Sequence of chain 1.C:
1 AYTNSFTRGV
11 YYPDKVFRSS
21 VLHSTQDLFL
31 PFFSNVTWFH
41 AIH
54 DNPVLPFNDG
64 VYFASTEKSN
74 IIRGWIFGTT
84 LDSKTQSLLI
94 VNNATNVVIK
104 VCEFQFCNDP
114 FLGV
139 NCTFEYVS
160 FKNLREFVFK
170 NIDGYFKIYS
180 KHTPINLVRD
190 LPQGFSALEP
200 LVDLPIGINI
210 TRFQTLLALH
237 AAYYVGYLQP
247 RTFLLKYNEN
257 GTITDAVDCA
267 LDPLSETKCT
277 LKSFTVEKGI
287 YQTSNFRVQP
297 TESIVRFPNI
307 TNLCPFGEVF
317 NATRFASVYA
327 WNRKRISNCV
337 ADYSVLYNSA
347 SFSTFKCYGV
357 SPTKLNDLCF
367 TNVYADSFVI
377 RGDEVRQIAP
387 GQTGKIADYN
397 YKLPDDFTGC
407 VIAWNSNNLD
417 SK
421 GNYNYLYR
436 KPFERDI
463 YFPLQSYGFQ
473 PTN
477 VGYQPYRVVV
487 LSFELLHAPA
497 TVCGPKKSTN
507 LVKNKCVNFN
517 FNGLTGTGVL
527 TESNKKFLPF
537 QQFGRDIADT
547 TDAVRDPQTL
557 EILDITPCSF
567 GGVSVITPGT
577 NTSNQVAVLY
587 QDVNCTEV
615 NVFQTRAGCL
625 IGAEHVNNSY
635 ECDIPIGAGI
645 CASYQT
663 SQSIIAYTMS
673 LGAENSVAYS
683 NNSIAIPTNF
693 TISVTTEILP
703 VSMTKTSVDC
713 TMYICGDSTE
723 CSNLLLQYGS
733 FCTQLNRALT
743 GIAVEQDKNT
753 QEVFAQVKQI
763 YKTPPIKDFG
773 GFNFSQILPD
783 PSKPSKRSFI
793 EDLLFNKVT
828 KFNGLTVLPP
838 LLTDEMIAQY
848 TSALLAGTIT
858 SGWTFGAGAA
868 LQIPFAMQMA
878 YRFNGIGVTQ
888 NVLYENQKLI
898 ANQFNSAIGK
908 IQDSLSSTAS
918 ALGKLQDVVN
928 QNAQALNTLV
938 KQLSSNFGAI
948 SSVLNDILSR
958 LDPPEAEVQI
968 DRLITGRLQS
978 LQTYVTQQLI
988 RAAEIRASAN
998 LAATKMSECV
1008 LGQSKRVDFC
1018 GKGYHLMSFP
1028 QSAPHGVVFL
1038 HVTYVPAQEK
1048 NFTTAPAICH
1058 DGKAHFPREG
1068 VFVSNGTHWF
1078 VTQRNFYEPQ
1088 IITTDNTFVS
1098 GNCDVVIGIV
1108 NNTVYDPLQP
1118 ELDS

Binding-site contacts:
Ligand atom O5 contacts residue ASN35 of chain 1.C at 2.7 Å (h-bond).
Ligand atom C1 contacts residue ASN35 of chain 1.C at 1.8 Å.
Ligand atom C8 contacts residue ASN35 of chain 1.C at 4.4 Å.
Ligand atom N2 contacts residue ASN35 of chain 1.C at 3.1 Å (h-bond).
Ligand atom O7 contacts residue ASN35 of chain 1.C at 3.0 Å (h-bond).
Ligand atom C5 contacts residue ASN35 of chain 1.C at 4.1 Å.
Ligand atom C7 contacts residue ASN35 of chain 1.C at 3.2 Å.
Ligand atom C2 contacts residue ASN35 of chain 1.C at 2.7 Å.
Ligand atom C3 contacts residue ASN35 of chain 1.C at 4.1 Å.

A small-molecule ligand and the protein it binds are described below.
Small molecule (SMILES): CC(=O)N[C@@H]1[C@@H](O)[C@H](O)[C@@H](CO)O[C@H]1O